The small molecule below binds the protein below.
Small molecule (SMILES): c1cncc(N2CCCNCC2)c1

Binding-site contacts:
Ligand atom C10 contacts residue LEU112 of chain 1.H at 3.7 Å (hydrophobic).
Ligand atom C1 contacts residue TRP143 of chain 1.F at 3.5 Å (hydrophobic).
Ligand atom N2 contacts residue TRP143 of chain 1.F at 3.4 Å (h-bond).
Ligand atom C4 contacts residue TYR185 of chain 1.F at 3.8 Å (hydrophobic).
Ligand atom C8 contacts residue TRP143 of chain 1.F at 3.3 Å (hydrophobic).
Ligand atom C1 contacts residue TRP53 of chain 1.H at 4.2 Å (hydrophobic).
Ligand atom N1 contacts residue TYR89 of chain 1.F at 2.8 Å (h-bond).
Ligand atom C5 contacts residue MET114 of chain 1.H at 3.6 Å (hydrophobic).
Ligand atom C10 contacts residue ARG104 of chain 1.H at 4.0 Å.
Ligand atom N1 contacts residue TRP143 of chain 1.F at 2.8 Å (h-bond).
Ligand atom C2 contacts residue TYR89 of chain 1.F at 3.4 Å (hydrophobic).
Ligand atom C1 contacts residue MET114 of chain 1.H at 3.7 Å (hydrophobic).
Ligand atom C9 contacts residue LEU112 of chain 1.H at 4.2 Å (hydrophobic).
Ligand atom C4 contacts residue TRP143 of chain 1.F at 3.9 Å (hydrophobic).
Ligand atom C7 contacts residue TRP143 of chain 1.F at 3.6 Å (hydrophobic).
Ligand atom C9 contacts residue MET114 of chain 1.H at 4.2 Å (hydrophobic).
Ligand atom N1 contacts residue SER142 of chain 1.F at 3.9 Å.
Ligand atom C4 contacts residue TYR192 of chain 1.F at 3.5 Å (hydrophobic).
Ligand atom C5 contacts residue CYS187 of chain 1.F at 3.7 Å (hydrophobic).
Ligand atom C6 contacts residue THR144 of chain 1.F at 4.0 Å.
Ligand atom C2 contacts residue TRP143 of chain 1.F at 3.6 Å (hydrophobic).
Ligand atom C6 contacts residue ARG104 of chain 1.H at 4.0 Å.
Ligand atom C7 contacts residue MET114 of chain 1.H at 3.6 Å (hydrophobic).
Ligand atom C8 contacts residue MET114 of chain 1.H at 3.4 Å (hydrophobic).
Ligand atom C3 contacts residue TYR185 of chain 1.F at 3.7 Å (hydrophobic).
Ligand atom C9 contacts residue TRP143 of chain 1.F at 3.7 Å (hydrophobic).
Ligand atom N3 contacts residue TRP143 of chain 1.F at 4.2 Å.
Ligand atom C3 contacts residue TYR192 of chain 1.F at 3.6 Å (hydrophobic).
Ligand atom C3 contacts residue TRP143 of chain 1.F at 3.7 Å (hydrophobic).
Ligand atom C6 contacts residue LEU112 of chain 1.H at 3.9 Å (hydrophobic).
Ligand atom C2 contacts residue TRP53 of chain 1.H at 4.0 Å (hydrophobic).
Ligand atom C3 contacts residue TYR89 of chain 1.F at 3.2 Å (hydrophobic).
Ligand atom N2 contacts residue MET114 of chain 1.H at 3.3 Å.
Ligand atom C5 contacts residue TYR185 of chain 1.F at 4.2 Å (hydrophobic).
Ligand atom C5 contacts residue TRP143 of chain 1.F at 4.3 Å (hydrophobic).
Ligand atom C9 contacts residue TYR192 of chain 1.F at 3.9 Å (hydrophobic).
Ligand atom N3 contacts residue MET114 of chain 1.H at 3.8 Å.
Ligand atom C9 contacts residue CYS188 of chain 1.F at 4.2 Å (hydrophobic).
Ligand atom N3 contacts residue THR144 of chain 1.F at 4.0 Å.
Ligand atom C10 contacts residue TYR192 of chain 1.F at 4.2 Å (hydrophobic).

Sequence of chain 1.H:
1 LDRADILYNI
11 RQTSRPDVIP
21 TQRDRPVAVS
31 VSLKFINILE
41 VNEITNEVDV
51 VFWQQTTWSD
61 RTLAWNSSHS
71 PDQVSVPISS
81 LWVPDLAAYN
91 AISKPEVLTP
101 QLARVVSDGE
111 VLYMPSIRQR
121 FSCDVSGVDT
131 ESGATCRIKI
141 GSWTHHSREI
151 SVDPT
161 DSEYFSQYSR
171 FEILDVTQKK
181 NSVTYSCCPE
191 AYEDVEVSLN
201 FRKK

Sequence of chain 1.F:
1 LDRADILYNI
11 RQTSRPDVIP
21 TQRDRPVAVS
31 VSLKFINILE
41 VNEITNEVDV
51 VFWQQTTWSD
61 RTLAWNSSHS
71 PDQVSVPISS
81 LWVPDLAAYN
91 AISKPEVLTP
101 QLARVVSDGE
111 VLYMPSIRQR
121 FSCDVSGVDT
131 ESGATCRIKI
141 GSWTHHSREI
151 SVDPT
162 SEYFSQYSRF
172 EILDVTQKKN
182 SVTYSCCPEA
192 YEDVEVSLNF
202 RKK